Binding-site contacts:
Ligand atom C1 contacts residue THR11 of chain 1.B at 3.7 Å.
Ligand atom N1 contacts residue LYS92 of chain 1.B at 3.9 Å.
Ligand atom N contacts residue GLN74 of chain 1.B at 4.4 Å.
Ligand atom C4 contacts residue TYR72 of chain 1.B at 3.1 Å (hydrophobic).
Ligand atom N contacts residue TYR72 of chain 1.B at 3.2 Å.
Ligand atom BR contacts residue TYR72 of chain 1.B at 3.5 Å.
Ligand atom O1 contacts residue GLU87 of chain 1.B at 3.1 Å.
Ligand atom C4 contacts residue LYS92 of chain 1.B at 3.9 Å.
Ligand atom C contacts residue TYR72 of chain 1.B at 3.8 Å (hydrophobic).
Ligand atom C2 contacts residue TYR72 of chain 1.B at 3.2 Å (hydrophobic).
Ligand atom N contacts residue THR11 of chain 1.B at 4.1 Å.
Ligand atom C2 contacts residue ILE96 of chain 1.B at 4.5 Å (hydrophobic).
Ligand atom BR contacts residue ILE96 of chain 1.B at 3.5 Å.
Ligand atom N1 contacts residue TYR72 of chain 1.B at 3.2 Å.
Ligand atom C3 contacts residue TYR72 of chain 1.B at 3.3 Å (hydrophobic).
Ligand atom O1 contacts residue TYR72 of chain 1.B at 3.5 Å.
Ligand atom C4 contacts residue GLU87 of chain 1.B at 4.0 Å.
Ligand atom C contacts residue THR11 of chain 1.B at 3.6 Å.
Ligand atom C1 contacts residue TYR72 of chain 1.B at 3.1 Å (hydrophobic).
Ligand atom C3 contacts residue GLU87 of chain 1.B at 3.8 Å.
Ligand atom N1 contacts residue GLU87 of chain 1.B at 3.0 Å (salt-bridge).
Ligand atom BR contacts residue PRO9 of chain 1.B at 3.4 Å.
Ligand atom C contacts residue GLN74 of chain 1.B at 3.3 Å.
Ligand atom O contacts residue GLU87 of chain 1.B at 4.1 Å.
Ligand atom O contacts residue LYS92 of chain 1.B at 3.4 Å (salt-bridge).
Ligand atom O contacts residue TYR72 of chain 1.B at 3.0 Å (h-bond).

Sequence of chain 1.B:
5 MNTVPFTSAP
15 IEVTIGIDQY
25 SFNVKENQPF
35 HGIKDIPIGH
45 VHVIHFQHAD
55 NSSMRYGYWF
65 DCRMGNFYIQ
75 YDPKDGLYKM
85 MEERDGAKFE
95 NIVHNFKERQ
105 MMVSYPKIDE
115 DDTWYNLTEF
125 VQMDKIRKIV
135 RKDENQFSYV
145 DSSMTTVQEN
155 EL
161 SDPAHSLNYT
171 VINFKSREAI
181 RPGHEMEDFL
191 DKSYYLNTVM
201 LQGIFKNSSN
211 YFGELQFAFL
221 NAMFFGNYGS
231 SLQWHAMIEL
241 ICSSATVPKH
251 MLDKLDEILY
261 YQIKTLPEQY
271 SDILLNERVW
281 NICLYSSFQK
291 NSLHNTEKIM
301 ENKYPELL

A small-molecule ligand and the protein it binds are described below.
Small molecule (SMILES): Cn1cc(Br)c(=O)[nH]c1=O